The protein below binds the small molecule below.
Small molecule (SMILES): CC(=O)N[C@H]1[C@H](O[C@H]2[C@H](O)[C@@H](NC(C)=O)CO[C@@H]2CO)O[C@H](CO)[C@@H](O)[C@@H]1O

Sequence of chain 1.A:
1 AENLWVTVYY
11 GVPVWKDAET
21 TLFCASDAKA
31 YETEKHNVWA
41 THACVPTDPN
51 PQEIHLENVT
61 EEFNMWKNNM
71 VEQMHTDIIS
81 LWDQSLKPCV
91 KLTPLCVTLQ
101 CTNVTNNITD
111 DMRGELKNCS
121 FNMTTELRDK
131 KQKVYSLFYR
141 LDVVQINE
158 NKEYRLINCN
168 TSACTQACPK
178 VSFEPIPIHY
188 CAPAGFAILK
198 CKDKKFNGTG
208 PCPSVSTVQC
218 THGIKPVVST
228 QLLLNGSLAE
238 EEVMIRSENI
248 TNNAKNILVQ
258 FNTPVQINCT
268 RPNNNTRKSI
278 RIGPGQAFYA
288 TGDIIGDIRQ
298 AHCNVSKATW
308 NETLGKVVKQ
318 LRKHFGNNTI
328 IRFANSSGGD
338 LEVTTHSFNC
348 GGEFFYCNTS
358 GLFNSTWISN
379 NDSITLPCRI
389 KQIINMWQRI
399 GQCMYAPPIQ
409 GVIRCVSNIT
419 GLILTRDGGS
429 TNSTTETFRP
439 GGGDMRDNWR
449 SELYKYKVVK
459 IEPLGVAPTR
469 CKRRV

Binding-site contacts:
Ligand atom O6 contacts residue THR248 of chain 1.A at 3.8 Å.
Ligand atom C6 contacts residue ASN246 of chain 1.A at 4.3 Å.
Ligand atom C6 contacts residue THR248 of chain 1.A at 4.4 Å.
Ligand atom C1 contacts residue ASN246 of chain 1.A at 1.4 Å.
Ligand atom N2 contacts residue ASN246 of chain 1.A at 3.2 Å (h-bond).
Ligand atom C2 contacts residue ASN246 of chain 1.A at 2.6 Å.
Ligand atom C4 contacts residue ASN246 of chain 1.A at 4.2 Å.
Ligand atom O7 contacts residue ASN246 of chain 1.A at 3.2 Å (h-bond).
Ligand atom O5 contacts residue ASN246 of chain 1.A at 2.1 Å (h-bond).
Ligand atom O5 contacts residue THR248 of chain 1.A at 4.3 Å.
Ligand atom O6 contacts residue ASN249 of chain 1.A at 3.4 Å (h-bond).
Ligand atom O5 contacts residue ASN249 of chain 1.A at 3.8 Å.
Ligand atom C7 contacts residue ASN246 of chain 1.A at 3.6 Å.
Ligand atom O6 contacts residue ASN246 of chain 1.A at 4.0 Å.
Ligand atom C5 contacts residue ASN246 of chain 1.A at 3.4 Å.
Ligand atom C3 contacts residue ASN246 of chain 1.A at 3.9 Å.